Sequence of chain 1.D:
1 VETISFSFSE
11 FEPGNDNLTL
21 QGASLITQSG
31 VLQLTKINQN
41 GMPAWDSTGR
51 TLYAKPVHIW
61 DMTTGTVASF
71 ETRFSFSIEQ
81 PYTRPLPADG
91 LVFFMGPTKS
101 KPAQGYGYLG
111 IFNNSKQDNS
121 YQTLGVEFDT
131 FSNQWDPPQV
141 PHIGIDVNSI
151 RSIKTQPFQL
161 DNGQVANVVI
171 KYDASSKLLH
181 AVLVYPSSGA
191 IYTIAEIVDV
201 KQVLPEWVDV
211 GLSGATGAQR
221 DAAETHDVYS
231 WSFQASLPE

A protein and the small-molecule ligand that binds it are described below.
Small molecule (SMILES): OC[C@H]1O[C@@H](O[C@H]2[C@H](O)[C@@H](O)[C@H](O)O[C@@H]2CO)[C@H](O)[C@@H](O)[C@H]1O

Binding-site contacts:
Ligand atom C4 contacts residue GLY217 of chain 1.D at 4.3 Å.
Ligand atom O2 contacts residue GLN219 of chain 1.D at 3.9 Å.
Ligand atom C3 contacts residue ASN133 of chain 1.D at 4.0 Å.
Ligand atom C2 contacts residue GLN219 of chain 1.D at 4.0 Å.
Ligand atom C4 contacts residue ALA218 of chain 1.D at 4.2 Å (hydrophobic).
Ligand atom C6 contacts residue GLN219 of chain 1.D at 4.1 Å.
Ligand atom O3 contacts residue ASN133 of chain 1.D at 3.4 Å (h-bond).
Ligand atom O3 contacts residue TYR106 of chain 1.D at 3.7 Å.
Ligand atom O3 contacts residue PHE131 of chain 1.D at 4.0 Å.
Ligand atom O6 contacts residue PHE131 of chain 1.D at 4.3 Å.
Ligand atom C6 contacts residue ALA218 of chain 1.D at 4.0 Å (hydrophobic).
Ligand atom C6 contacts residue PHE131 of chain 1.D at 4.0 Å (hydrophobic).
Ligand atom C4 contacts residue ALA88 of chain 1.D at 4.0 Å (hydrophobic).
Ligand atom C6 contacts residue ALA222 of chain 1.D at 3.5 Å (hydrophobic).
Ligand atom C6 contacts residue ALA88 of chain 1.D at 4.3 Å (hydrophobic).
Ligand atom C6 contacts residue GLY217 of chain 1.D at 4.2 Å.
Ligand atom C2 contacts residue ALA218 of chain 1.D at 4.0 Å (hydrophobic).
Ligand atom O3 contacts residue ASP89 of chain 1.D at 2.8 Å (salt-bridge).
Ligand atom C5 contacts residue PHE131 of chain 1.D at 3.6 Å (hydrophobic).
Ligand atom O4 contacts residue GLY217 of chain 1.D at 3.1 Å.
Ligand atom O4 contacts residue TYR106 of chain 1.D at 4.2 Å.
Ligand atom O4 contacts residue ASP89 of chain 1.D at 3.0 Å (salt-bridge).
Ligand atom O4 contacts residue ALA218 of chain 1.D at 3.6 Å.
Ligand atom O3 contacts residue GLN219 of chain 1.D at 3.1 Å (h-bond).
Ligand atom O3 contacts residue GLY107 of chain 1.D at 3.1 Å (h-bond).
Ligand atom O2 contacts residue ASN133 of chain 1.D at 3.8 Å.
Ligand atom C3 contacts residue PHE131 of chain 1.D at 3.6 Å (hydrophobic).
Ligand atom O6 contacts residue ALA222 of chain 1.D at 3.6 Å.
Ligand atom O4 contacts residue ALA88 of chain 1.D at 4.0 Å.
Ligand atom O3 contacts residue ALA218 of chain 1.D at 3.9 Å.
Ligand atom O5 contacts residue ALA218 of chain 1.D at 3.7 Å.
Ligand atom C1 contacts residue ALA218 of chain 1.D at 4.0 Å (hydrophobic).
Ligand atom C4 contacts residue ASP89 of chain 1.D at 3.6 Å.
Ligand atom O6 contacts residue GLN219 of chain 1.D at 3.2 Å.
Ligand atom C4 contacts residue PHE131 of chain 1.D at 3.8 Å (hydrophobic).
Ligand atom C3 contacts residue ALA218 of chain 1.D at 4.1 Å (hydrophobic).
Ligand atom C5 contacts residue ALA218 of chain 1.D at 4.3 Å (hydrophobic).
Ligand atom O4 contacts residue ALA218 of chain 1.D at 3.0 Å (h-bond).
Ligand atom C3 contacts residue ASP89 of chain 1.D at 3.7 Å.
Ligand atom C3 contacts residue GLN219 of chain 1.D at 4.2 Å.